Binding-site contacts:
Ligand atom O5 contacts residue ASN182 of chain 1.D at 2.3 Å (h-bond).
Ligand atom C3 contacts residue ASN182 of chain 1.D at 3.8 Å.
Ligand atom O7 contacts residue ASN182 of chain 1.D at 3.8 Å.
Ligand atom C4 contacts residue ASN182 of chain 1.D at 4.1 Å.
Ligand atom C5 contacts residue ASN182 of chain 1.D at 3.6 Å.
Ligand atom C8 contacts residue ASN182 of chain 1.D at 4.3 Å.
Ligand atom N2 contacts residue ASN182 of chain 1.D at 2.9 Å (h-bond).
Ligand atom C2 contacts residue ASN182 of chain 1.D at 2.4 Å.
Ligand atom O5 contacts residue ARG177 of chain 1.D at 4.1 Å.
Ligand atom C8 contacts residue ARG293 of chain 3.D at 4.4 Å.
Ligand atom C1 contacts residue ASN182 of chain 1.D at 1.4 Å.
Ligand atom C7 contacts residue ASN182 of chain 1.D at 3.6 Å.
Ligand atom O7 contacts residue ARG293 of chain 3.D at 4.3 Å.

The small molecule below binds the protein below.
Small molecule (SMILES): CC(=O)N[C@H]1[C@H](O[C@H]2[C@H](O)[C@@H](NC(C)=O)CO[C@@H]2CO)O[C@H](CO)[C@@H](O)[C@@H]1O

Sequence of chain 1.D:
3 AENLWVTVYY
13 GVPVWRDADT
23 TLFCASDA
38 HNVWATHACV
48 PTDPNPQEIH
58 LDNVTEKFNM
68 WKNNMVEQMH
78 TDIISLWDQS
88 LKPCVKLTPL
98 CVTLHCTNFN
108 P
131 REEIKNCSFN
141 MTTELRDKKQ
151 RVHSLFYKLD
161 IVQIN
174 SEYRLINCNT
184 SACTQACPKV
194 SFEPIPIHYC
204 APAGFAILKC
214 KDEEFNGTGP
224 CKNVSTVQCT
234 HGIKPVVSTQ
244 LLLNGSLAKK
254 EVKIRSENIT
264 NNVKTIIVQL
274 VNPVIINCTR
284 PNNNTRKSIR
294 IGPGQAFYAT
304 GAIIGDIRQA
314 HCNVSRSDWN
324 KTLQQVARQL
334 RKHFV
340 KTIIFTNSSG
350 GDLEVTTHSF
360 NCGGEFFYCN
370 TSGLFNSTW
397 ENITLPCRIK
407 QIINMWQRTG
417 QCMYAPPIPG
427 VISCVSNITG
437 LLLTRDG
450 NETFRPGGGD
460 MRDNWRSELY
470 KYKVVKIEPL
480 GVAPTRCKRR

Sequence of chain 3.D:
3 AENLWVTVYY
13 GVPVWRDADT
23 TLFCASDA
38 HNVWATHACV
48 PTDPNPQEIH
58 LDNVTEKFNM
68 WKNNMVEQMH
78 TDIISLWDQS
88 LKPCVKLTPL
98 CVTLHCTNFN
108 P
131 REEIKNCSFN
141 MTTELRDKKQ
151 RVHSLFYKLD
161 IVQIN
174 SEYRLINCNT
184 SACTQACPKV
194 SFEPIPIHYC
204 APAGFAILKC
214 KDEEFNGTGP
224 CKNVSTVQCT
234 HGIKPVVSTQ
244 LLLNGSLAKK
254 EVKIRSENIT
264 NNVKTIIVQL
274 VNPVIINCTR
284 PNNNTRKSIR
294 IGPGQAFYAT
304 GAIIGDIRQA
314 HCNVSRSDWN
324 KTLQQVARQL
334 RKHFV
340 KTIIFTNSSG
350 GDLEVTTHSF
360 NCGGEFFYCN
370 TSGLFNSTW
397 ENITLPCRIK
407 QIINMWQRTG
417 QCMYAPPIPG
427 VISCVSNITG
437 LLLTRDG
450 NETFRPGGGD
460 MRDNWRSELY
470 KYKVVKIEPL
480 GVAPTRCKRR